Binding-site contacts:
Ligand atom C8 contacts residue PHE128 of chain 1.E at 3.8 Å (hydrophobic).
Ligand atom C1 contacts residue ASN129 of chain 1.E at 1.4 Å.
Ligand atom O7 contacts residue THR100 of chain 1.E at 3.6 Å.
Ligand atom C8 contacts residue ASN129 of chain 1.E at 4.3 Å.
Ligand atom C8 contacts residue SER127 of chain 1.E at 3.6 Å.
Ligand atom O7 contacts residue ASN129 of chain 1.E at 3.9 Å.
Ligand atom C2 contacts residue ASN129 of chain 1.E at 2.5 Å.
Ligand atom O5 contacts residue ASN129 of chain 1.E at 2.4 Å (h-bond).
Ligand atom N2 contacts residue ASN129 of chain 1.E at 2.9 Å (h-bond).
Ligand atom C7 contacts residue ASN129 of chain 1.E at 3.6 Å.
Ligand atom O6 contacts residue ILE138 of chain 1.E at 3.7 Å.
Ligand atom O5 contacts residue ILE138 of chain 1.E at 4.1 Å.
Ligand atom C5 contacts residue ASN129 of chain 1.E at 3.7 Å.
Ligand atom C4 contacts residue ASN129 of chain 1.E at 4.2 Å.
Ligand atom O6 contacts residue NAG1 of chain 1.QA at 3.7 Å.
Ligand atom C8 contacts residue ASN102 of chain 1.E at 4.2 Å.
Ligand atom C3 contacts residue ASN129 of chain 1.E at 3.8 Å.

Sequence of chain 1.E:
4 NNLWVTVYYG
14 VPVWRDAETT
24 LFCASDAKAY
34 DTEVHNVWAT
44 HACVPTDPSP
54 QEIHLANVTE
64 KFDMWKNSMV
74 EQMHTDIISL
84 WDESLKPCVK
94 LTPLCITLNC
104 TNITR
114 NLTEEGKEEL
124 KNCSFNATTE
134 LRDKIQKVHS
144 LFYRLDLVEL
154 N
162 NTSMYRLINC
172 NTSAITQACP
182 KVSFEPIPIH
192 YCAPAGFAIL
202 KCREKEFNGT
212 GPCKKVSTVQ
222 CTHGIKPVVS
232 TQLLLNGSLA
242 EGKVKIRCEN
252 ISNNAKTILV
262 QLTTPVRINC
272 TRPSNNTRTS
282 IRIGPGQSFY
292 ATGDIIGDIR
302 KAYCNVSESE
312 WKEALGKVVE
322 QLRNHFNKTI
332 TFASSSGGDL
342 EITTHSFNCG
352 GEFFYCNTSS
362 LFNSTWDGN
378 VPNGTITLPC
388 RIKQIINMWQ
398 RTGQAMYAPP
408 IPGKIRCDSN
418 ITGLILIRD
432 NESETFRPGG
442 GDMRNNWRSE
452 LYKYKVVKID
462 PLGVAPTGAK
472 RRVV

The small molecule below binds the protein below.
Small molecule (SMILES): CC(=O)N[C@H]1[C@H](O[C@H]2[C@H](O)[C@@H](NC(C)=O)CO[C@@H]2CO)O[C@H](CO)[C@@H](O)[C@@H]1O